Sequence of chain 1.A:
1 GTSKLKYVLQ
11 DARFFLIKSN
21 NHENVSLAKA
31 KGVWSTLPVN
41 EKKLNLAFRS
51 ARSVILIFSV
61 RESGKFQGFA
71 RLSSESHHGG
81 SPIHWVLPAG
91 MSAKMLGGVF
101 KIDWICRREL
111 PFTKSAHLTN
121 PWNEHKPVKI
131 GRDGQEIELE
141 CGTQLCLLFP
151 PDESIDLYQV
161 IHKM

A small-molecule ligand and the protein it binds are described below.
Small molecule (SMILES): CNc1nc(Cl)nc2c1ncn2C

Binding-site contacts:
Ligand atom N13 contacts residue SER19 of chain 1.A at 3.9 Å.
Ligand atom N05 contacts residue SER35 of chain 1.A at 3.9 Å.
Ligand atom C03 contacts residue SER35 of chain 1.A at 3.9 Å.
Ligand atom C08 contacts residue LYS18 of chain 1.A at 3.1 Å.
Ligand atom C06 contacts residue LYS18 of chain 1.A at 3.7 Å.
Ligand atom C09 contacts residue LYS18 of chain 1.A at 3.7 Å.
Ligand atom N13 contacts residue TRP34 of chain 1.A at 4.1 Å.
Ligand atom CL12 contacts residue PRO88 of chain 1.A at 3.9 Å.
Ligand atom CL12 contacts residue ASN20 of chain 1.A at 3.2 Å.
Ligand atom C01 contacts residue SER35 of chain 1.A at 3.2 Å.
Ligand atom N07 contacts residue LYS18 of chain 1.A at 3.2 Å (salt-bridge).
Ligand atom C01 contacts residue TRP85 of chain 1.A at 3.4 Å (hydrophobic).
Ligand atom C06 contacts residue ASP133 of chain 1.A at 3.0 Å.
Ligand atom C08 contacts residue SO41 of chain 1.E at 3.7 Å.
Ligand atom CL12 contacts residue SER19 of chain 1.A at 3.6 Å.
Ligand atom C04 contacts residue TRP34 of chain 1.A at 3.9 Å (hydrophobic).
Ligand atom C11 contacts residue ASN24 of chain 1.A at 3.5 Å.
Ligand atom N02 contacts residue TRP34 of chain 1.A at 3.3 Å.
Ligand atom N07 contacts residue ASP133 of chain 1.A at 4.0 Å.
Ligand atom C03 contacts residue TRP34 of chain 1.A at 3.6 Å (hydrophobic).
Ligand atom CL12 contacts residue VAL86 of chain 1.A at 3.9 Å.
Ligand atom C11 contacts residue ASN20 of chain 1.A at 3.5 Å.
Ligand atom C11 contacts residue SER19 of chain 1.A at 3.6 Å.
Ligand atom N13 contacts residue ASN24 of chain 1.A at 2.9 Å (h-bond).
Ligand atom N02 contacts residue SER35 of chain 1.A at 2.7 Å (h-bond).
Ligand atom C01 contacts residue ASN24 of chain 1.A at 3.8 Å.
Ligand atom C03 contacts residue ASN24 of chain 1.A at 4.1 Å.
Ligand atom C01 contacts residue LEU96 of chain 1.A at 3.9 Å (hydrophobic).
Ligand atom C08 contacts residue ASN20 of chain 1.A at 3.7 Å.
Ligand atom CL12 contacts residue ASN24 of chain 1.A at 3.3 Å.
Ligand atom CL12 contacts residue ASN21 of chain 1.A at 2.7 Å.
Ligand atom N10 contacts residue SER19 of chain 1.A at 3.8 Å.
Ligand atom C06 contacts residue THR36 of chain 1.A at 4.1 Å.
Ligand atom C01 contacts residue TRP34 of chain 1.A at 3.6 Å (hydrophobic).
Ligand atom N05 contacts residue ASP133 of chain 1.A at 3.8 Å.
Ligand atom N10 contacts residue ASN20 of chain 1.A at 3.1 Å (h-bond).
Ligand atom C09 contacts residue MET91 of chain 1.A at 4.1 Å (hydrophobic).
Ligand atom N02 contacts residue LEU96 of chain 1.A at 3.9 Å.
Ligand atom N05 contacts residue TRP34 of chain 1.A at 4.1 Å.
Ligand atom N05 contacts residue THR36 of chain 1.A at 4.0 Å.